A small-molecule ligand and the protein it binds are described below.
Small molecule (SMILES): O=P(O)(O)OC[C@H]1O[C@H](O[P](=O)(O)OP(=O)(O)O)[C@H](O)[C@@H]1O

Binding-site contacts:
Ligand atom O2P contacts residue THR154 of chain 1.A at 3.3 Å (h-bond).
Ligand atom O1B contacts residue MG1 of chain 1.C at 2.0 Å.
Ligand atom O3A contacts residue MG1 of chain 1.D at 3.5 Å.
Ligand atom O4 contacts residue TYR121 of chain 1.A at 3.4 Å.
Ligand atom C1 contacts residue MG1 of chain 1.C at 3.1 Å.
Ligand atom C2 contacts residue ASP150 of chain 1.A at 3.2 Å.
Ligand atom O3B contacts residue ARG215 of chain 1.A at 3.4 Å (salt-bridge).
Ligand atom C5 contacts residue ILE151 of chain 1.A at 3.3 Å (hydrophobic).
Ligand atom O2 contacts residue ASP150 of chain 1.A at 2.6 Å (salt-bridge).
Ligand atom O3P contacts residue TYR121 of chain 1.A at 2.7 Å (h-bond).
Ligand atom PA contacts residue MG1 of chain 1.D at 3.2 Å.
Ligand atom O4 contacts residue 9DG1 of chain 1.F at 3.4 Å.
Ligand atom O3 contacts residue MG1 of chain 1.C at 2.1 Å.
Ligand atom O2B contacts residue MG1 of chain 1.D at 2.1 Å.
Ligand atom O3 contacts residue GLU149 of chain 1.A at 2.5 Å (salt-bridge).
Ligand atom O3A contacts residue MG1 of chain 1.C at 3.3 Å.
Ligand atom O1P contacts residue THR157 of chain 1.A at 2.7 Å (h-bond).
Ligand atom O2P contacts residue ASP153 of chain 1.A at 2.9 Å (salt-bridge).
Ligand atom O1A contacts residue SER120 of chain 1.A at 2.8 Å (h-bond).
Ligand atom C2 contacts residue MG1 of chain 1.C at 2.8 Å.
Ligand atom O2A contacts residue MG1 of chain 1.D at 2.0 Å.
Ligand atom PA contacts residue MG1 of chain 1.C at 3.5 Å.
Ligand atom O1B contacts residue LYS82 of chain 1.A at 3.3 Å (salt-bridge).
Ligand atom O1B contacts residue GLY83 of chain 1.A at 2.8 Å (h-bond).
Ligand atom C3 contacts residue GLU149 of chain 1.A at 3.1 Å.
Ligand atom O3B contacts residue LYS82 of chain 1.A at 3.0 Å (salt-bridge).
Ligand atom O1 contacts residue MG1 of chain 1.C at 2.3 Å.
Ligand atom PB contacts residue MG1 of chain 1.C at 3.2 Å.
Ligand atom O5 contacts residue TYR121 of chain 1.A at 3.3 Å.
Ligand atom O2B contacts residue ARG215 of chain 1.A at 3.0 Å (salt-bridge).
Ligand atom O5 contacts residue 9DG1 of chain 1.F at 3.3 Å.
Ligand atom O2 contacts residue MG1 of chain 1.C at 2.1 Å.
Ligand atom O2P contacts residue GLY155 of chain 1.A at 3.0 Å (h-bond).
Ligand atom C1 contacts residue 9DG1 of chain 1.F at 3.5 Å.
Ligand atom O1A contacts residue TYR121 of chain 1.A at 3.2 Å (h-bond).
Ligand atom O3B contacts residue ARG117 of chain 1.A at 2.9 Å (salt-bridge).
Ligand atom PB contacts residue MG1 of chain 1.D at 3.3 Å.
Ligand atom O3P contacts residue THR154 of chain 1.A at 2.7 Å (h-bond).
Ligand atom C3 contacts residue MG1 of chain 1.C at 3.0 Å.
Ligand atom O2B contacts residue ASP209 of chain 1.A at 2.9 Å (salt-bridge).

Sequence of chain 1.A:
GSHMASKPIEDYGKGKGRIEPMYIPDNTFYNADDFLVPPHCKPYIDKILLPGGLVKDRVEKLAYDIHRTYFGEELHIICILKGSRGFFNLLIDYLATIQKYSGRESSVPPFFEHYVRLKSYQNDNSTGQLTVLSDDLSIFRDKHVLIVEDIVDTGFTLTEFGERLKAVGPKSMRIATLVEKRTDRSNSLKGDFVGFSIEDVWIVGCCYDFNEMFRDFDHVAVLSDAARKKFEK